The small molecule below binds the protein below.
Small molecule (SMILES): O=C(NC1CCCCC1)[C@H](C1CCCCC1)n1c(-c2ccc(-c3ccccc3)s2)nc2ccccc21

Binding-site contacts:
Ligand atom C35 contacts residue HIS55 of chain 1.C at 3.6 Å.
Ligand atom C32 contacts residue ARG92 of chain 1.C at 3.9 Å.
Ligand atom C10 contacts residue SER93 of chain 1.C at 3.7 Å.
Ligand atom O14 contacts residue MET51 of chain 1.C at 3.5 Å.
Ligand atom C1 contacts residue SER93 of chain 1.C at 3.6 Å.
Ligand atom C25 contacts residue SER93 of chain 1.C at 3.5 Å.
Ligand atom C32 contacts residue ILE96 of chain 1.C at 3.6 Å (hydrophobic).
Ligand atom N3 contacts residue TYR130 of chain 1.C at 2.8 Å (h-bond).
Ligand atom C25 contacts residue ILE96 of chain 1.C at 3.7 Å (hydrophobic).
Ligand atom C31 contacts residue ILE113 of chain 1.C at 4.0 Å (hydrophobic).
Ligand atom C19 contacts residue ILE113 of chain 1.C at 3.8 Å (hydrophobic).
Ligand atom N13 contacts residue SER93 of chain 1.C at 3.4 Å (h-bond).
Ligand atom C30 contacts residue ASN44 of chain 1.C at 3.7 Å.
Ligand atom C26 contacts residue ILE96 of chain 1.C at 3.9 Å (hydrophobic).
Ligand atom C17 contacts residue SER93 of chain 1.C at 3.9 Å.
Ligand atom C20 contacts residue MET211 of chain 1.C at 3.9 Å (hydrophobic).
Ligand atom C23 contacts residue LEU48 of chain 1.C at 3.9 Å (hydrophobic).
Ligand atom C18 contacts residue ILE30 of chain 1.C at 4.0 Å (hydrophobic).
Ligand atom C17 contacts residue MET51 of chain 1.C at 3.9 Å (hydrophobic).
Ligand atom C11 contacts residue MET126 of chain 1.C at 3.4 Å (hydrophobic).
Ligand atom C36 contacts residue ASN44 of chain 1.C at 3.9 Å.
Ligand atom C29 contacts residue LEU212 of chain 1.C at 3.8 Å (hydrophobic).
Ligand atom C19 contacts residue TYR130 of chain 1.C at 3.9 Å (hydrophobic).
Ligand atom C27 contacts residue ILE113 of chain 1.C at 3.9 Å (hydrophobic).
Ligand atom C4 contacts residue MET126 of chain 1.C at 3.8 Å (hydrophobic).
Ligand atom C30 contacts residue ILE47 of chain 1.C at 3.9 Å (hydrophobic).
Ligand atom C27 contacts residue SER93 of chain 1.C at 3.8 Å.
Ligand atom C10 contacts residue TYR130 of chain 1.C at 3.8 Å (hydrophobic).
Ligand atom C33 contacts residue HIS55 of chain 1.C at 3.9 Å.
Ligand atom C19 contacts residue SER93 of chain 1.C at 3.6 Å.
Ligand atom C36 contacts residue SER116 of chain 1.C at 3.7 Å.
Ligand atom C28 contacts residue TRP230 of chain 1.C at 3.9 Å (hydrophobic).
Ligand atom C12 contacts residue MET126 of chain 1.C at 3.5 Å (hydrophobic).
Ligand atom C31 contacts residue SER116 of chain 1.C at 4.0 Å.
Ligand atom S6 contacts residue SER93 of chain 1.C at 3.5 Å (h-bond).
Ligand atom N2 contacts residue SER93 of chain 1.C at 3.9 Å.
Ligand atom C4 contacts residue TYR130 of chain 1.C at 3.9 Å (hydrophobic).
Ligand atom C1 contacts residue TYR130 of chain 1.C at 3.6 Å (hydrophobic).
Ligand atom N3 contacts residue SER93 of chain 1.C at 3.5 Å.
Ligand atom C18 contacts residue ILE34 of chain 1.C at 4.0 Å (hydrophobic).

Sequence of chain 1.C:
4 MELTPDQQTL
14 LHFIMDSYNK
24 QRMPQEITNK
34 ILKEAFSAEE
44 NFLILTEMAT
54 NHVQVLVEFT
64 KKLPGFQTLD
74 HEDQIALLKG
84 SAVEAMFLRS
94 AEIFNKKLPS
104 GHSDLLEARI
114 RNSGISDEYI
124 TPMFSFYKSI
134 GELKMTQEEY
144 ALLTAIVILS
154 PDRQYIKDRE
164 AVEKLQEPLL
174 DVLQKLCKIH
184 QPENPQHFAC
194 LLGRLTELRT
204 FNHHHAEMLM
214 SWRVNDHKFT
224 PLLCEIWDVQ